Sequence of chain 1.A:
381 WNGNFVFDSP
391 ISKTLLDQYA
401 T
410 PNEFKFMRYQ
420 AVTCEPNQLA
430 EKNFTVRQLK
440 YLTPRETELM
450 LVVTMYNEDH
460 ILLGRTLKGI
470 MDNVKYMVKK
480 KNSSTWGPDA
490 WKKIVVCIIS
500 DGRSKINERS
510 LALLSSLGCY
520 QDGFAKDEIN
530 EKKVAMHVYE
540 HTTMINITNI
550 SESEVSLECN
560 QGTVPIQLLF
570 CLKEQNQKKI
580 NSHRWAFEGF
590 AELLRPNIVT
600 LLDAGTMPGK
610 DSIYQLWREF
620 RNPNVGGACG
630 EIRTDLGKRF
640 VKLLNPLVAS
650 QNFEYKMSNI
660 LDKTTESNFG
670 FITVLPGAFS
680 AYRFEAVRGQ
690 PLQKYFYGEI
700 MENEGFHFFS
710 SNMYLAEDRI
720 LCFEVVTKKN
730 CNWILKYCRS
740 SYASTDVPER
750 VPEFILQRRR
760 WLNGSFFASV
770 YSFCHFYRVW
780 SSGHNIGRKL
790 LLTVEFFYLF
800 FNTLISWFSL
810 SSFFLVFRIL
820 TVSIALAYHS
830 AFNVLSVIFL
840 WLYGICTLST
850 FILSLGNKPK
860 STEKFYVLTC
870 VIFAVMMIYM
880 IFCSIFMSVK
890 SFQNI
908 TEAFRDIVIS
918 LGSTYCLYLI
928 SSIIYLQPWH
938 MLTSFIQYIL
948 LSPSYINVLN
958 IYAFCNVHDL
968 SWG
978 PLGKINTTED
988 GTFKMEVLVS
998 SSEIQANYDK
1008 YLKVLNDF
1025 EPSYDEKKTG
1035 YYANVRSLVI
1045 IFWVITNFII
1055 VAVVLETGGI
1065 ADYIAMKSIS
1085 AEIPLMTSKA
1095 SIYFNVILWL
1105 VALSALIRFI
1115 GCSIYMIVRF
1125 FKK

A small-molecule ligand and the protein it binds are described below.
Small molecule (SMILES): CC(=O)N[C@H]1[C@@H](O[P](=O)(O)O[P](=O)(O)OC[C@H]2O[C@@H](n3ccc(=O)[nH]c3=O)[C@H](O)[C@@H]2O)O[C@H](CO)[C@@H](O)[C@@H]1O

Binding-site contacts:
Ligand atom O5' contacts residue GLN756 of chain 1.A at 4.0 Å.
Ligand atom O2A contacts residue MG1 of chain 1.C at 3.6 Å.
Ligand atom C2B contacts residue TYR455 of chain 1.A at 3.9 Å (hydrophobic).
Ligand atom O2' contacts residue GLU457 of chain 1.A at 2.6 Å (salt-bridge).
Ligand atom O3B contacts residue THR453 of chain 1.A at 2.3 Å (h-bond).
Ligand atom O1' contacts residue GLN756 of chain 1.A at 4.0 Å.
Ligand atom C5B contacts residue ASP602 of chain 1.A at 3.6 Å.
Ligand atom O7' contacts residue LEU755 of chain 1.A at 3.9 Å.
Ligand atom C7' contacts residue LEU755 of chain 1.A at 4.1 Å (hydrophobic).
Ligand atom C1B contacts residue THR453 of chain 1.A at 4.1 Å.
Ligand atom O2' contacts residue THR453 of chain 1.A at 4.1 Å.
Ligand atom N3 contacts residue TYR455 of chain 1.A at 3.6 Å.
Ligand atom O2' contacts residue TYR455 of chain 1.A at 3.5 Å.
Ligand atom C4 contacts residue TYR455 of chain 1.A at 3.2 Å (hydrophobic).
Ligand atom C5 contacts residue LYS578 of chain 1.A at 4.0 Å.
Ligand atom C4B contacts residue ASP602 of chain 1.A at 3.6 Å.
Ligand atom C5 contacts residue ASP500 of chain 1.A at 3.9 Å.
Ligand atom C1' contacts residue GLN756 of chain 1.A at 3.6 Å.
Ligand atom O1B contacts residue ARG759 of chain 1.A at 2.6 Å (salt-bridge).
Ligand atom C6 contacts residue TYR455 of chain 1.A at 3.7 Å (hydrophobic).
Ligand atom C2B contacts residue GLU457 of chain 1.A at 3.9 Å.
Ligand atom O4 contacts residue LYS577 of chain 1.A at 4.1 Å.
Ligand atom O1' contacts residue ARG759 of chain 1.A at 3.6 Å (salt-bridge).
Ligand atom C6' contacts residue GLN756 of chain 1.A at 4.0 Å.
Ligand atom O3B contacts residue ALA603 of chain 1.A at 3.8 Å.
Ligand atom C5 contacts residue TYR455 of chain 1.A at 3.2 Å (hydrophobic).
Ligand atom O1B contacts residue TRP760 of chain 1.A at 4.1 Å.
Ligand atom O4B contacts residue LYS578 of chain 1.A at 3.7 Å.
Ligand atom C1B contacts residue TYR455 of chain 1.A at 4.0 Å (hydrophobic).
Ligand atom C6' contacts residue GLU752 of chain 1.A at 3.6 Å.
Ligand atom C3B contacts residue THR453 of chain 1.A at 3.7 Å.
Ligand atom C2 contacts residue TYR455 of chain 1.A at 4.0 Å (hydrophobic).
Ligand atom PB contacts residue ARG759 of chain 1.A at 3.6 Å.
Ligand atom N1 contacts residue TYR455 of chain 1.A at 3.6 Å.
Ligand atom O3A contacts residue ARG759 of chain 1.A at 3.6 Å.
Ligand atom O4 contacts residue TYR455 of chain 1.A at 3.4 Å.
Ligand atom C4B contacts residue LYS578 of chain 1.A at 4.0 Å.
Ligand atom O6' contacts residue PRO747 of chain 1.A at 3.6 Å.
Ligand atom O2B contacts residue GLN756 of chain 1.A at 3.8 Å.
Ligand atom O3B contacts residue ASP602 of chain 1.A at 3.9 Å.